Sequence of chain 3.A:
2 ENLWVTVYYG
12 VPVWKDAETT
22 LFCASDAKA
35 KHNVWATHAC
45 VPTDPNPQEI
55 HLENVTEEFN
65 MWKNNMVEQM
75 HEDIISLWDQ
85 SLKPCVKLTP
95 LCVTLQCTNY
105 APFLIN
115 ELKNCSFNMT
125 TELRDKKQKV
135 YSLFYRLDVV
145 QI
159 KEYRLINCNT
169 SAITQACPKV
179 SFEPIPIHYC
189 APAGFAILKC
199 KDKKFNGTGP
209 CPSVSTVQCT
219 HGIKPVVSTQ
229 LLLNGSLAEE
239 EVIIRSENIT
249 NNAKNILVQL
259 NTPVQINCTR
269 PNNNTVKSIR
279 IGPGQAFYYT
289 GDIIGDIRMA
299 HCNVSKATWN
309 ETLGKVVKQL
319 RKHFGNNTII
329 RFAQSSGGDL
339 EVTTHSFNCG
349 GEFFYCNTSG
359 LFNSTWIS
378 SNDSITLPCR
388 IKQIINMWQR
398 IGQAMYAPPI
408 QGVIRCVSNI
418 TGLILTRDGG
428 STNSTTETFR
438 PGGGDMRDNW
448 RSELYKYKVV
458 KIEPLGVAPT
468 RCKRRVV

A small-molecule ligand and the protein it binds are described below.
Small molecule (SMILES): CC(=O)N[C@H]1[C@H](O[C@H]2[C@H](O)[C@@H](NC(C)=O)CO[C@@H]2CO)O[C@H](CO)[C@@H](O[C@@H]2O[C@H](CO[C@H]3O[C@H](CO)[C@@H](O)[C@H](O)[C@@H]3O)[C@@H](O)[C@H](O[C@H]3O[C@H](CO)[C@@H](O)[C@H](O)[C@@H]3O[C@H]3O[C@H](CO)[C@@H](O)[C@H](O)[C@@H]3O[C@H]3O[C@H](CO)[C@@H](O)[C@H](O)[C@@H]3O)[C@@H]2O)[C@@H]1O

Binding-site contacts:
Ligand atom C7 contacts residue SER415 of chain 3.A at 3.5 Å.
Ligand atom C8 contacts residue LEU231 of chain 3.A at 4.2 Å (hydrophobic).
Ligand atom O4 contacts residue VAL414 of chain 3.A at 3.8 Å.
Ligand atom C2 contacts residue SER415 of chain 3.A at 3.4 Å.
Ligand atom O4 contacts residue GLU181 of chain 3.A at 4.3 Å.
Ligand atom C6 contacts residue SER179 of chain 3.A at 3.7 Å.
Ligand atom O7 contacts residue ASN346 of chain 3.A at 4.3 Å.
Ligand atom C4 contacts residue ASN232 of chain 3.A at 4.2 Å.
Ligand atom O6 contacts residue GLY348 of chain 3.A at 4.2 Å.
Ligand atom C1 contacts residue SER415 of chain 3.A at 3.6 Å.
Ligand atom O5 contacts residue VAL414 of chain 3.A at 4.3 Å.
Ligand atom C5 contacts residue VAL414 of chain 3.A at 3.6 Å (hydrophobic).
Ligand atom C5 contacts residue ASN232 of chain 3.A at 3.6 Å.
Ligand atom O4 contacts residue LYS177 of chain 3.A at 4.0 Å.
Ligand atom C7 contacts residue ASN232 of chain 3.A at 3.9 Å.
Ligand atom N2 contacts residue ASN232 of chain 3.A at 2.9 Å (h-bond).
Ligand atom O6 contacts residue GLY348 of chain 3.A at 3.9 Å.
Ligand atom C1 contacts residue NAG1 of chain 3.H at 4.2 Å.
Ligand atom O5 contacts residue ASN232 of chain 3.A at 2.3 Å (h-bond).
Ligand atom C1 contacts residue ASN232 of chain 3.A at 1.4 Å.
Ligand atom O5 contacts residue NAG1 of chain 3.H at 3.8 Å.
Ligand atom O3 contacts residue SER415 of chain 3.A at 4.1 Å.
Ligand atom O7 contacts residue PRO182 of chain 3.A at 3.7 Å.
Ligand atom C3 contacts residue SER415 of chain 3.A at 3.5 Å.
Ligand atom C8 contacts residue ASN346 of chain 3.A at 3.7 Å.
Ligand atom O3 contacts residue CYS413 of chain 3.A at 4.1 Å.
Ligand atom C3 contacts residue VAL414 of chain 3.A at 3.8 Å (hydrophobic).
Ligand atom C2 contacts residue ASN232 of chain 3.A at 2.4 Å.
Ligand atom O6 contacts residue GLN408 of chain 3.A at 4.0 Å.
Ligand atom O6 contacts residue SER179 of chain 3.A at 4.2 Å.
Ligand atom C4 contacts residue VAL414 of chain 3.A at 3.9 Å (hydrophobic).
Ligand atom C7 contacts residue ASN346 of chain 3.A at 4.4 Å.
Ligand atom O4 contacts residue SER179 of chain 3.A at 3.6 Å.
Ligand atom C6 contacts residue GLU181 of chain 3.A at 3.8 Å.
Ligand atom C8 contacts residue SER415 of chain 3.A at 3.6 Å.
Ligand atom C5 contacts residue GLU181 of chain 3.A at 4.2 Å.
Ligand atom C1 contacts residue VAL414 of chain 3.A at 4.1 Å (hydrophobic).
Ligand atom C3 contacts residue ASN232 of chain 3.A at 3.8 Å.
Ligand atom N2 contacts residue SER415 of chain 3.A at 2.6 Å (h-bond).
Ligand atom O4 contacts residue GLN408 of chain 3.A at 4.1 Å.